Sequence of chain 1.A:
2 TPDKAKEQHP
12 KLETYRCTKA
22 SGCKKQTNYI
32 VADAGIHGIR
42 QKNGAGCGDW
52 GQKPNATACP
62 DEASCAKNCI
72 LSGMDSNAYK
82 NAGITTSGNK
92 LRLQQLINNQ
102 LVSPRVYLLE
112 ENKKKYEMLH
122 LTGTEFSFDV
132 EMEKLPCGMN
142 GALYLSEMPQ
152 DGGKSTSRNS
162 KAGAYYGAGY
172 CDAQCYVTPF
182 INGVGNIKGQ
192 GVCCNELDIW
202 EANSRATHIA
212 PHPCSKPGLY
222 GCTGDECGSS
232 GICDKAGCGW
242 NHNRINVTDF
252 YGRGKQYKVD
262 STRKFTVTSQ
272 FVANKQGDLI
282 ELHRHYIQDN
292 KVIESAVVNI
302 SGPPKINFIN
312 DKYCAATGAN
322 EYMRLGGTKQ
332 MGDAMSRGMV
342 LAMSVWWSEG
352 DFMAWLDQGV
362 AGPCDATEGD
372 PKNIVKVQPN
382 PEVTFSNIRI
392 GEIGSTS

Binding-site contacts:
Ligand atom O2 contacts residue ASP173 of chain 1.A at 3.8 Å.
Ligand atom C6 contacts residue TYR145 of chain 1.A at 3.6 Å (hydrophobic).
Ligand atom C2 contacts residue GLU197 of chain 1.A at 3.5 Å.
Ligand atom O2 contacts residue GLN175 of chain 1.A at 3.0 Å (h-bond).
Ligand atom O1 contacts residue GLU197 of chain 1.A at 3.6 Å.
Ligand atom C2 contacts residue TYR145 of chain 1.A at 3.3 Å (hydrophobic).
Ligand atom O1 contacts residue ASP199 of chain 1.A at 2.8 Å (salt-bridge).
Ligand atom C4 contacts residue ARG106 of chain 1.A at 3.8 Å.
Ligand atom O3 contacts residue SER345 of chain 1.A at 3.8 Å.
Ligand atom O3 contacts residue ARG106 of chain 1.A at 3.3 Å (salt-bridge).
Ligand atom C1 contacts residue GLU197 of chain 1.A at 2.8 Å.
Ligand atom C5 contacts residue TRP347 of chain 1.A at 3.8 Å (hydrophobic).
Ligand atom O2 contacts residue GLU197 of chain 1.A at 2.7 Å (salt-bridge).
Ligand atom C3 contacts residue ASP173 of chain 1.A at 3.1 Å.
Ligand atom O5 contacts residue ASP199 of chain 1.A at 3.5 Å (salt-bridge).
Ligand atom C5 contacts residue GLU202 of chain 1.A at 3.8 Å.
Ligand atom C5 contacts residue GLU197 of chain 1.A at 3.5 Å.
Ligand atom C1 contacts residue ASP199 of chain 1.A at 3.2 Å.
Ligand atom O5 contacts residue GLU202 of chain 1.A at 2.9 Å (salt-bridge).
Ligand atom O1 contacts residue HIS213 of chain 1.A at 3.1 Å (h-bond).
Ligand atom O1 contacts residue GLU202 of chain 1.A at 3.8 Å.
Ligand atom O6 contacts residue GLU202 of chain 1.A at 2.8 Å (salt-bridge).
Ligand atom O4 contacts residue TYR145 of chain 1.A at 3.3 Å (h-bond).
Ligand atom O2 contacts residue SER345 of chain 1.A at 2.5 Å (h-bond).
Ligand atom C3 contacts residue TRP347 of chain 1.A at 3.8 Å (hydrophobic).
Ligand atom O6 contacts residue ASN141 of chain 1.A at 3.7 Å.
Ligand atom O5 contacts residue GLU197 of chain 1.A at 3.4 Å (salt-bridge).
Ligand atom C6 contacts residue ALA143 of chain 1.A at 3.6 Å (hydrophobic).
Ligand atom O6 contacts residue TRP347 of chain 1.A at 2.8 Å (h-bond).
Ligand atom O2 contacts residue TYR145 of chain 1.A at 2.9 Å (h-bond).
Ligand atom O2 contacts residue TRP347 of chain 1.A at 3.8 Å.
Ligand atom O3 contacts residue GLN175 of chain 1.A at 3.5 Å.
Ligand atom C6 contacts residue GLU202 of chain 1.A at 3.5 Å.
Ligand atom C3 contacts residue ARG106 of chain 1.A at 3.8 Å.
Ligand atom O3 contacts residue ASP173 of chain 1.A at 2.7 Å (salt-bridge).
Ligand atom C2 contacts residue SER345 of chain 1.A at 3.8 Å.
Ligand atom O4 contacts residue TYR171 of chain 1.A at 3.5 Å (h-bond).
Ligand atom C1 contacts residue TRP347 of chain 1.A at 3.7 Å (hydrophobic).
Ligand atom O6 contacts residue ALA143 of chain 1.A at 3.8 Å.
Ligand atom C3 contacts residue GLU197 of chain 1.A at 3.6 Å.

The protein below binds the small molecule below.
Small molecule (SMILES): OC[C@H]1O[C@@H](O[C@H]2[C@H](O)[C@@H](O)[C@H](O)O[C@@H]2CO)[C@H](O)[C@@H](O)[C@@H]1O